Sequence of chain 1.I:
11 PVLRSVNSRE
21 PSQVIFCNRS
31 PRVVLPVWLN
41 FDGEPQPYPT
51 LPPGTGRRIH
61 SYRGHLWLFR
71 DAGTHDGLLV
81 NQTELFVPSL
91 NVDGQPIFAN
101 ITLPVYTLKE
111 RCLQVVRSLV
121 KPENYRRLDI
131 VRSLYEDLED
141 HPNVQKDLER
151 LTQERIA

Binding-site contacts:
Ligand atom O contacts residue HIS60 of chain 1.I at 3.1 Å (h-bond).
Ligand atom CD2 contacts residue ARG57 of chain 1.I at 3.4 Å.
Ligand atom OD1 contacts residue HIS65 of chain 1.I at 2.5 Å (h-bond).
Ligand atom CG contacts residue TRP67 of chain 1.I at 3.6 Å (hydrophobic).
Ligand atom OD1 contacts residue SER61 of chain 1.I at 2.7 Å (h-bond).
Ligand atom SD contacts residue ARG19 of chain 1.I at 3.7 Å.
Ligand atom N contacts residue ARG58 of chain 1.I at 3.4 Å (salt-bridge).
Ligand atom CD contacts residue TRP38 of chain 1.I at 3.4 Å (hydrophobic).
Ligand atom NE2 contacts residue ARG57 of chain 1.I at 3.4 Å.
Ligand atom NE2 contacts residue PRO49 of chain 1.I at 3.1 Å.
Ligand atom C contacts residue TYR48 of chain 1.I at 2.8 Å (hydrophobic).
Ligand atom O contacts residue TYR62 of chain 1.I at 3.6 Å.
Ligand atom O contacts residue PHE41 of chain 1.I at 3.5 Å.
Ligand atom O contacts residue ASN17 of chain 1.I at 2.8 Å (h-bond).
Ligand atom OH contacts residue GLN46 of chain 1.I at 2.6 Å (h-bond).
Ligand atom CE1 contacts residue PRO49 of chain 1.I at 3.6 Å (hydrophobic).
Ligand atom CB contacts residue SER61 of chain 1.I at 3.7 Å.
Ligand atom CD2 contacts residue PRO49 of chain 1.I at 3.6 Å (hydrophobic).
Ligand atom O contacts residue HIS65 of chain 1.I at 3.2 Å.
Ligand atom CG contacts residue HIS60 of chain 1.I at 3.7 Å.
Ligand atom N contacts residue HIS60 of chain 1.I at 3.5 Å (h-bond).
Ligand atom CA contacts residue TYR48 of chain 1.I at 3.4 Å (hydrophobic).
Ligand atom O contacts residue TYR62 of chain 1.I at 3.5 Å.
Ligand atom CE1 contacts residue ILE59 of chain 1.I at 3.2 Å (hydrophobic).
Ligand atom CB contacts residue TRP67 of chain 1.I at 3.5 Å (hydrophobic).
Ligand atom CG contacts residue SER61 of chain 1.I at 3.5 Å.
Ligand atom O contacts residue TYR48 of chain 1.I at 1.5 Å.
Ligand atom CD2 contacts residue HIS60 of chain 1.I at 3.1 Å.
Ligand atom CB contacts residue HIS60 of chain 1.I at 3.4 Å.
Ligand atom OD1 contacts residue TYR62 of chain 1.I at 3.6 Å.
Ligand atom CD contacts residue TYR48 of chain 1.I at 3.2 Å (hydrophobic).
Ligand atom CE contacts residue TYR62 of chain 1.I at 3.4 Å (hydrophobic).
Ligand atom CG contacts residue HIS65 of chain 1.I at 3.5 Å.
Ligand atom CD1 contacts residue ARG19 of chain 1.I at 3.2 Å.
Ligand atom N contacts residue TYR48 of chain 1.I at 3.2 Å (h-bond).
Ligand atom CD1 contacts residue HIS60 of chain 1.I at 3.2 Å.
Ligand atom CB contacts residue ARG19 of chain 1.I at 3.5 Å.
Ligand atom CG contacts residue ARG19 of chain 1.I at 3.4 Å.
Ligand atom ND1 contacts residue ILE59 of chain 1.I at 2.9 Å.
Ligand atom CA contacts residue HIS60 of chain 1.I at 3.3 Å.

This protein binds this small molecule.
Small molecule (SMILES): CSCC[C@H](NC(=O)[C@H](Cc1ccc(O)cc1)NC(=O)[C@H](Cc1ccc(O)cc1)NC(=O)[C@@H](N)CC(C)C)C(=O)N[C@@H](C)C(=O)N1C[C@H](O)C[C@H]1C(=O)N[C@@H](CCC(=O)O)C(=O)N[C@@H](CC1=NC=NC1)C(=O)N[C@H](C=O)CC(C)C